Binding-site contacts:
Ligand atom O6 contacts residue TRP446 of chain 1.A at 3.6 Å.
Ligand atom C5 contacts residue ASN376 of chain 1.A at 4.0 Å.
Ligand atom C4 contacts residue THR427 of chain 1.A at 3.6 Å.
Ligand atom C1 contacts residue TRP446 of chain 1.A at 3.9 Å (hydrophobic).
Ligand atom C6 contacts residue ASN376 of chain 1.A at 3.4 Å.
Ligand atom C3 contacts residue TRP446 of chain 1.A at 3.9 Å (hydrophobic).
Ligand atom C6 contacts residue LEU378 of chain 1.A at 4.0 Å (hydrophobic).
Ligand atom O6 contacts residue ASP379 of chain 1.A at 3.5 Å (salt-bridge).
Ligand atom O6 contacts residue THR427 of chain 1.A at 3.7 Å.
Ligand atom O6 contacts residue ILE442 of chain 1.A at 3.7 Å.
Ligand atom C1 contacts residue CEQ1 of chain 1.E at 2.1 Å.
Ligand atom C4 contacts residue HIS428 of chain 1.A at 3.9 Å.
Ligand atom C5 contacts residue THR427 of chain 1.A at 3.9 Å.
Ligand atom O5 contacts residue CEQ1 of chain 1.E at 3.0 Å.
Ligand atom O2 contacts residue CEQ1 of chain 1.E at 3.3 Å.
Ligand atom O6 contacts residue HIS428 of chain 1.A at 2.5 Å (h-bond).
Ligand atom C5 contacts residue HIS428 of chain 1.A at 3.4 Å.
Ligand atom O6 contacts residue ASP379 of chain 1.A at 2.7 Å (salt-bridge).
Ligand atom C2 contacts residue CEQ1 of chain 1.E at 3.2 Å.
Ligand atom C4 contacts residue ASP379 of chain 1.A at 3.2 Å.
Ligand atom O5 contacts residue ASN376 of chain 1.A at 3.3 Å (h-bond).
Ligand atom C6 contacts residue HIS428 of chain 1.A at 3.1 Å.
Ligand atom C6 contacts residue THR427 of chain 1.A at 2.9 Å.
Ligand atom O3 contacts residue ASN376 of chain 1.A at 3.3 Å (h-bond).
Ligand atom C4 contacts residue TRP446 of chain 1.A at 3.9 Å (hydrophobic).
Ligand atom C3 contacts residue HIS428 of chain 1.A at 3.8 Å.
Ligand atom O4 contacts residue THR427 of chain 1.A at 3.0 Å (h-bond).
Ligand atom O4 contacts residue HIS428 of chain 1.A at 3.4 Å (h-bond).
Ligand atom O1 contacts residue CEQ1 of chain 1.E at 1.3 Å.
Ligand atom O3 contacts residue HIS428 of chain 1.A at 3.0 Å.
Ligand atom C6 contacts residue ASP379 of chain 1.A at 3.5 Å.
Ligand atom O5 contacts residue ASP379 of chain 1.A at 3.5 Å (salt-bridge).
Ligand atom C1 contacts residue HIS428 of chain 1.A at 3.4 Å.
Ligand atom O5 contacts residue HIS428 of chain 1.A at 2.6 Å (h-bond).
Ligand atom C6 contacts residue TYR447 of chain 1.A at 3.2 Å (hydrophobic).
Ligand atom C4 contacts residue HIS428 of chain 1.A at 3.6 Å.
Ligand atom O4 contacts residue HIS428 of chain 1.A at 2.7 Å.
Ligand atom O4 contacts residue ASP379 of chain 1.A at 2.5 Å (salt-bridge).
Ligand atom O1B contacts residue TRP446 of chain 1.A at 3.4 Å.
Ligand atom C5 contacts residue TRP446 of chain 1.A at 3.8 Å (hydrophobic).

Sequence of chain 1.A:
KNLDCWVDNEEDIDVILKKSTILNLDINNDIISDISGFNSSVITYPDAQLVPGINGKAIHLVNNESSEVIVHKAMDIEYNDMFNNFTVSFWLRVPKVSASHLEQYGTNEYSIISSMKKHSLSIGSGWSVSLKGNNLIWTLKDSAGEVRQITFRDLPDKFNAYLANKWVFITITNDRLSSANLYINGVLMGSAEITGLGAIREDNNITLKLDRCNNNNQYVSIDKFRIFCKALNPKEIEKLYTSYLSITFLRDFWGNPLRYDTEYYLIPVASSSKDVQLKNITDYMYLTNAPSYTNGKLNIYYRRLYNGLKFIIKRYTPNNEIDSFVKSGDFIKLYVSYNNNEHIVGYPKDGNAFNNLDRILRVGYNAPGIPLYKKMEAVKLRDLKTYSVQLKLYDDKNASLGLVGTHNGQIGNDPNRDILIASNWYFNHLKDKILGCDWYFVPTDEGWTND

A small-molecule ligand and the protein it binds are described below.
Small molecule (SMILES): CC(=O)N[C@H]1[C@H](O[C@@H]2[C@H](O[C@@]3(C(=O)O)C[C@H](O)[C@@H](NC(C)=O)[C@H]([C@H](O)[C@@H](CO)O[C@]4(C(=O)O)C[C@H](O)[C@@H](NC(C)=O)[C@H]([C@H](O)[C@H](O)CO)O4)O3)[C@@H](O)[C@H](O[C@H]3[C@H](O)[C@@H](O)[C@H](O)O[C@@H]3CO)O[C@@H]2CO)O[C@H](CO)[C@H](O)[C@@H]1O[C@@H]1O[C@H](CO)[C@H](O)[C@H](O[C@]2(C(=O)O)C[C@H](O)[C@@H](NC(C)=O)[C@H]([C@H](O)[C@H](O)CO)O2)[C@H]1O